A small-molecule ligand and the protein it binds are described below.
Small molecule (SMILES): CC(=O)N[C@@H]1[C@@H](O)[C@H](O)[C@@H](CO)O[C@H]1O

Binding-site contacts:
Ligand atom C4 contacts residue ASN370 of chain 1.A at 4.1 Å.
Ligand atom C5 contacts residue SER394 of chain 1.A at 4.5 Å.
Ligand atom C1 contacts residue ASN370 of chain 1.A at 1.4 Å.
Ligand atom C6 contacts residue SER394 of chain 1.A at 3.5 Å.
Ligand atom N2 contacts residue ASN370 of chain 1.A at 2.9 Å (h-bond).
Ligand atom O5 contacts residue THR372 of chain 1.A at 4.5 Å.
Ligand atom C2 contacts residue ASN370 of chain 1.A at 2.4 Å.
Ligand atom C5 contacts residue ASN370 of chain 1.A at 3.6 Å.
Ligand atom O5 contacts residue SER394 of chain 1.A at 4.1 Å.
Ligand atom C7 contacts residue ASN370 of chain 1.A at 4.0 Å.
Ligand atom C3 contacts residue ASN370 of chain 1.A at 3.7 Å.
Ligand atom O5 contacts residue ASN370 of chain 1.A at 2.2 Å (h-bond).
Ligand atom O7 contacts residue ASN370 of chain 1.A at 4.5 Å.

Sequence of chain 1.A:
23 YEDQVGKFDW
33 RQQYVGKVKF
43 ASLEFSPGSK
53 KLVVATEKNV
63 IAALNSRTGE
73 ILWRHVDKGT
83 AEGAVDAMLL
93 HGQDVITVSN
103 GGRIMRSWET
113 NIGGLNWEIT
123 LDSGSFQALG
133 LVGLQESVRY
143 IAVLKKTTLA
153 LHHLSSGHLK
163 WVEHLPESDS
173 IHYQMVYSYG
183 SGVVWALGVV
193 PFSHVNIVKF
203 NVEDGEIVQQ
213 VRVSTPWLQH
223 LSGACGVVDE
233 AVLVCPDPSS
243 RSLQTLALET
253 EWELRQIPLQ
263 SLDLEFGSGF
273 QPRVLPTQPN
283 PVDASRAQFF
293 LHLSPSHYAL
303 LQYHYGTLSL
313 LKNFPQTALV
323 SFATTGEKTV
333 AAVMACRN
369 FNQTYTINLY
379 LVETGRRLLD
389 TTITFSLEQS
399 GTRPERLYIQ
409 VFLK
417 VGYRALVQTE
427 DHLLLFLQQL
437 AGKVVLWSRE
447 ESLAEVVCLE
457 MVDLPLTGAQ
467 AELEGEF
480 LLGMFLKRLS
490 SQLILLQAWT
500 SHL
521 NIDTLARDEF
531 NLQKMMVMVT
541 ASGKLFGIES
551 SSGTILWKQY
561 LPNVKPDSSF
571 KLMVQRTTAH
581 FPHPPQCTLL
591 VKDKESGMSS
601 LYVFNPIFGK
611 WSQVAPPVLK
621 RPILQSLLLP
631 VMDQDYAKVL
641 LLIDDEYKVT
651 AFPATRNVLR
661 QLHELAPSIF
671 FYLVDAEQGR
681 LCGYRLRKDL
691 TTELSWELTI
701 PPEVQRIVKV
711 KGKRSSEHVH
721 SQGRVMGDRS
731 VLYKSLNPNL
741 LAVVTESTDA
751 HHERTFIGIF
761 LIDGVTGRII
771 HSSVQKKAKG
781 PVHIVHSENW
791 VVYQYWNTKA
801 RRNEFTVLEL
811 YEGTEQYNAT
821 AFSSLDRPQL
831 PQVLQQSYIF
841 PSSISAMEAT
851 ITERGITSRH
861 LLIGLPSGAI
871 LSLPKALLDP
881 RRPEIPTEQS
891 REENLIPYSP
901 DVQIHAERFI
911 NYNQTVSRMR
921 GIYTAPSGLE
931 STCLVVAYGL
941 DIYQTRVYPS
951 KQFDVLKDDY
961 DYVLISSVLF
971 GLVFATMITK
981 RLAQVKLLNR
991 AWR